This protein binds this small molecule.
Small molecule (SMILES): CCCCC[C@H](CC(=O)NO)C(=O)N[C@H](C(=O)N1CCC[C@H]1CO)C(C)C

Binding-site contacts:
Ligand atom O13 contacts residue GLY52 of chain 1.C at 3.6 Å.
Ligand atom O4 contacts residue FE21 of chain 1.L at 2.7 Å.
Ligand atom N1 contacts residue GLY54 of chain 1.C at 3.6 Å (h-bond).
Ligand atom C19 contacts residue GLY106 of chain 1.C at 4.0 Å.
Ligand atom O27 contacts residue TRP104 of chain 1.C at 3.4 Å (h-bond).
Ligand atom C5 contacts residue GLY54 of chain 1.C at 3.4 Å.
Ligand atom C6 contacts residue GLY106 of chain 1.C at 3.7 Å.
Ligand atom O2 contacts residue GLN59 of chain 1.C at 2.7 Å (h-bond).
Ligand atom N1 contacts residue GLU150 of chain 1.C at 2.5 Å (salt-bridge).
Ligand atom C9 contacts residue GLY106 of chain 1.C at 3.7 Å.
Ligand atom N1 contacts residue HIS149 of chain 1.C at 3.5 Å.
Ligand atom O20 contacts residue GLU105 of chain 1.C at 3.8 Å.
Ligand atom C24 contacts residue PHE142 of chain 1.C at 3.9 Å (hydrophobic).
Ligand atom O13 contacts residue ALA53 of chain 1.C at 2.8 Å (h-bond).
Ligand atom N1 contacts residue FE21 of chain 1.L at 2.7 Å.
Ligand atom C12 contacts residue ALA53 of chain 1.C at 3.9 Å (hydrophobic).
Ligand atom O2 contacts residue HIS149 of chain 1.C at 3.8 Å.
Ligand atom C10 contacts residue GLU105 of chain 1.C at 3.9 Å.
Ligand atom C3 contacts residue HIS149 of chain 1.C at 3.9 Å.
Ligand atom O2 contacts residue FE21 of chain 1.L at 2.5 Å.
Ligand atom C18 contacts residue ARG114 of chain 1.C at 3.6 Å.
Ligand atom C18 contacts residue GLY106 of chain 1.C at 3.5 Å.
Ligand atom C10 contacts residue HIS149 of chain 1.C at 3.7 Å.
Ligand atom C7 contacts residue GLU150 of chain 1.C at 3.3 Å.
Ligand atom C9 contacts residue HIS149 of chain 1.C at 3.3 Å.
Ligand atom O4 contacts residue LEU108 of chain 1.C at 2.8 Å (h-bond).
Ligand atom N1 contacts residue GLN59 of chain 1.C at 3.9 Å.
Ligand atom C18 contacts residue CYS107 of chain 1.C at 3.9 Å (hydrophobic).
Ligand atom C5 contacts residue GLU150 of chain 1.C at 3.9 Å.
Ligand atom O2 contacts residue HIS153 of chain 1.C at 3.3 Å (h-bond).
Ligand atom O4 contacts residue GLN59 of chain 1.C at 3.3 Å (h-bond).
Ligand atom C3 contacts residue LEU108 of chain 1.C at 3.9 Å (hydrophobic).
Ligand atom O20 contacts residue GLY106 of chain 1.C at 2.9 Å (h-bond).
Ligand atom O2 contacts residue GLU150 of chain 1.C at 2.7 Å (salt-bridge).
Ligand atom C3 contacts residue FE21 of chain 1.L at 2.9 Å.
Ligand atom C3 contacts residue GLY54 of chain 1.C at 3.6 Å.
Ligand atom C11 contacts residue PHE142 of chain 1.C at 3.7 Å (hydrophobic).
Ligand atom O4 contacts residue CYS107 of chain 1.C at 3.5 Å.
Ligand atom N14 contacts residue GLY106 of chain 1.C at 3.3 Å (h-bond).
Ligand atom C3 contacts residue GLU150 of chain 1.C at 3.6 Å.

Sequence of chain 1.C:
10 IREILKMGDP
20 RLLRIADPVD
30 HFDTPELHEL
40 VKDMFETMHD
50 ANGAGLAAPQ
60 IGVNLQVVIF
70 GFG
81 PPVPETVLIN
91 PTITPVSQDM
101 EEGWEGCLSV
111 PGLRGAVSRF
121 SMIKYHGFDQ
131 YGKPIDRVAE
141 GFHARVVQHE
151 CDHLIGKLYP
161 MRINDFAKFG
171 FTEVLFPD